Sequence of chain 1.A:
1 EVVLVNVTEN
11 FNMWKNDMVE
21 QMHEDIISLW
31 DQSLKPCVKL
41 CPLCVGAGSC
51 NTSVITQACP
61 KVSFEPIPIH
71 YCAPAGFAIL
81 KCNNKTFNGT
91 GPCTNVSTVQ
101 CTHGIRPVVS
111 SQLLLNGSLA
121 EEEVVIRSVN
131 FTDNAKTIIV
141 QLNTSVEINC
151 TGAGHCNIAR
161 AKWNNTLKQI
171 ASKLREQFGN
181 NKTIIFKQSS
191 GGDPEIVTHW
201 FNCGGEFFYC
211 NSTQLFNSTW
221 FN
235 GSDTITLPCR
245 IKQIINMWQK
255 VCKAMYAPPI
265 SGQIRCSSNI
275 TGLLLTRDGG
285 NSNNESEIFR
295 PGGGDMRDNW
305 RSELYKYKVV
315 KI

This small molecule binds to this protein.
Small molecule (SMILES): CC(=O)N[C@@H]1[C@@H](O)[C@H](O)[C@@H](CO)O[C@H]1O

Binding-site contacts:
Ligand atom N2 contacts residue SER272 of chain 1.A at 2.7 Å (h-bond).
Ligand atom C6 contacts residue ARG106 of chain 1.A at 4.1 Å.
Ligand atom C8 contacts residue SER272 of chain 1.A at 3.5 Å.
Ligand atom C1 contacts residue SER272 of chain 1.A at 3.8 Å.
Ligand atom O3 contacts residue CYS270 of chain 1.A at 4.1 Å.
Ligand atom O7 contacts residue VAL108 of chain 1.A at 4.1 Å.
Ligand atom C3 contacts residue SER271 of chain 1.A at 3.7 Å.
Ligand atom C1 contacts residue ASN116 of chain 1.A at 1.4 Å.
Ligand atom C3 contacts residue GLU65 of chain 1.A at 4.2 Å.
Ligand atom O5 contacts residue ARG106 of chain 1.A at 3.2 Å (salt-bridge).
Ligand atom C1 contacts residue SER271 of chain 1.A at 4.0 Å.
Ligand atom C7 contacts residue ASN116 of chain 1.A at 3.4 Å.
Ligand atom N2 contacts residue ASN116 of chain 1.A at 2.8 Å (h-bond).
Ligand atom C3 contacts residue ASN116 of chain 1.A at 3.7 Å.
Ligand atom C3 contacts residue SER272 of chain 1.A at 4.0 Å.
Ligand atom C8 contacts residue LEU115 of chain 1.A at 3.8 Å (hydrophobic).
Ligand atom C5 contacts residue SER271 of chain 1.A at 3.5 Å.
Ligand atom O5 contacts residue NAG1 of chain 1.P at 4.3 Å.
Ligand atom C4 contacts residue SER271 of chain 1.A at 3.9 Å.
Ligand atom C8 contacts residue VAL108 of chain 1.A at 4.2 Å (hydrophobic).
Ligand atom C7 contacts residue SER272 of chain 1.A at 3.6 Å.
Ligand atom C2 contacts residue SER271 of chain 1.A at 4.3 Å.
Ligand atom O6 contacts residue ARG106 of chain 1.A at 3.2 Å (salt-bridge).
Ligand atom C2 contacts residue SER272 of chain 1.A at 3.6 Å.
Ligand atom C8 contacts residue ASN202 of chain 1.A at 3.9 Å.
Ligand atom O5 contacts residue ASN116 of chain 1.A at 2.4 Å (h-bond).
Ligand atom O5 contacts residue SER271 of chain 1.A at 4.2 Å.
Ligand atom O4 contacts residue GLU65 of chain 1.A at 4.3 Å.
Ligand atom O3 contacts residue GLU65 of chain 1.A at 3.6 Å.
Ligand atom C6 contacts residue NAG1 of chain 1.P at 3.7 Å.
Ligand atom C4 contacts residue GLU65 of chain 1.A at 3.9 Å.
Ligand atom C5 contacts residue ARG106 of chain 1.A at 4.2 Å.
Ligand atom C2 contacts residue ASN116 of chain 1.A at 2.3 Å.
Ligand atom O4 contacts residue SER271 of chain 1.A at 3.9 Å.
Ligand atom C1 contacts residue ARG106 of chain 1.A at 4.1 Å.
Ligand atom C5 contacts residue ASN116 of chain 1.A at 3.6 Å.
Ligand atom O7 contacts residue ASN116 of chain 1.A at 3.6 Å (h-bond).
Ligand atom C4 contacts residue ASN116 of chain 1.A at 4.1 Å.
Ligand atom C5 contacts residue NAG1 of chain 1.P at 3.7 Å.
Ligand atom O7 contacts residue PRO66 of chain 1.A at 4.0 Å.